Sequence of chain 1.A:
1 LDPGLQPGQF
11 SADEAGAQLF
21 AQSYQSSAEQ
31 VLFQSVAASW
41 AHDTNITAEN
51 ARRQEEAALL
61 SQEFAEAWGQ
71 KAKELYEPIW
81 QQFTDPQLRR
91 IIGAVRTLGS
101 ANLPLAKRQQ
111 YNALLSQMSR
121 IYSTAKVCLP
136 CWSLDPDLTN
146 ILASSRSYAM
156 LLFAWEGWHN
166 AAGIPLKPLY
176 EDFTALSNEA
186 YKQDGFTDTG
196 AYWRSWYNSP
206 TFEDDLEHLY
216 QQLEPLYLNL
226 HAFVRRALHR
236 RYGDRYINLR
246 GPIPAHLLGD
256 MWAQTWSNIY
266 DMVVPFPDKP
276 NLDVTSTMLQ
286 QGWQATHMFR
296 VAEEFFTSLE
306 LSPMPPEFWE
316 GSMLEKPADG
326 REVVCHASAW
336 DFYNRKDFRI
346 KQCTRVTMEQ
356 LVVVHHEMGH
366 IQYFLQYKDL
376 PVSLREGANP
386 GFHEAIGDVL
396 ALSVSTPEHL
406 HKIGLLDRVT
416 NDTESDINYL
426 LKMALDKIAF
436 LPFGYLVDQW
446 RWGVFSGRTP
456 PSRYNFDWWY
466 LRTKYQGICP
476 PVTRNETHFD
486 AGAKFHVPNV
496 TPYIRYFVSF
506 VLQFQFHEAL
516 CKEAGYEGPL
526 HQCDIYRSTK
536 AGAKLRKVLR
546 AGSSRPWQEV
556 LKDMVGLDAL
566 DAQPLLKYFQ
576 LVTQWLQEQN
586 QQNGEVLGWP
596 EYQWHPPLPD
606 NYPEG

Binding-site contacts:
Ligand atom C6 contacts residue ARG53 of chain 1.A at 4.5 Å.
Ligand atom C7 contacts residue ARG326 of chain 1.A at 4.4 Å.
Ligand atom O6 contacts residue ASN50 of chain 1.A at 3.9 Å.
Ligand atom C8 contacts residue ASP324 of chain 1.A at 4.3 Å.
Ligand atom C3 contacts residue ASN45 of chain 1.A at 3.8 Å.
Ligand atom C6 contacts residue THR47 of chain 1.A at 4.0 Å.
Ligand atom O5 contacts residue THR47 of chain 1.A at 3.7 Å.
Ligand atom C7 contacts residue ASN45 of chain 1.A at 3.5 Å.
Ligand atom C8 contacts residue ARG326 of chain 1.A at 3.7 Å.
Ligand atom O5 contacts residue ASN45 of chain 1.A at 2.3 Å (h-bond).
Ligand atom O7 contacts residue ASN45 of chain 1.A at 3.7 Å.
Ligand atom C4 contacts residue ASN45 of chain 1.A at 4.1 Å.
Ligand atom O6 contacts residue THR47 of chain 1.A at 2.8 Å (h-bond).
Ligand atom C2 contacts residue ASN45 of chain 1.A at 2.4 Å.
Ligand atom O5 contacts residue ASN50 of chain 1.A at 3.3 Å (h-bond).
Ligand atom C6 contacts residue ASN50 of chain 1.A at 4.3 Å.
Ligand atom C1 contacts residue ASN45 of chain 1.A at 1.4 Å.
Ligand atom C5 contacts residue ASN50 of chain 1.A at 4.5 Å.
Ligand atom C5 contacts residue ASN45 of chain 1.A at 3.6 Å.
Ligand atom C5 contacts residue THR47 of chain 1.A at 4.4 Å.
Ligand atom C1 contacts residue THR47 of chain 1.A at 4.1 Å.
Ligand atom N2 contacts residue ASN45 of chain 1.A at 2.9 Å (h-bond).
Ligand atom C1 contacts residue ASN50 of chain 1.A at 4.1 Å.
Ligand atom O6 contacts residue GLU49 of chain 1.A at 3.8 Å.

A protein and the small-molecule ligand that binds it are described below.
Small molecule (SMILES): CC(=O)N[C@@H]1[C@@H](O)[C@H](O)[C@@H](CO)O[C@H]1O